Binding-site contacts:
Ligand atom O6 contacts residue PHE118 of chain 41.A at 3.9 Å.
Ligand atom N2 contacts residue ASN259 of chain 41.B at 2.9 Å (h-bond).
Ligand atom O7 contacts residue ASN259 of chain 41.B at 3.0 Å (h-bond).
Ligand atom C3 contacts residue ASN259 of chain 41.B at 3.8 Å.
Ligand atom C1 contacts residue THR116 of chain 41.A at 3.3 Å.
Ligand atom C8 contacts residue ASN259 of chain 41.B at 4.1 Å.
Ligand atom C4 contacts residue ASN259 of chain 41.B at 4.2 Å.
Ligand atom C2 contacts residue ASN259 of chain 41.B at 2.4 Å.
Ligand atom C1 contacts residue ASN259 of chain 41.B at 1.4 Å.
Ligand atom C6 contacts residue THR116 of chain 41.A at 3.5 Å.
Ligand atom O5 contacts residue THR116 of chain 41.A at 2.6 Å (h-bond).
Ligand atom C5 contacts residue ASN259 of chain 41.B at 3.7 Å.
Ligand atom C5 contacts residue THR116 of chain 41.A at 3.5 Å.
Ligand atom O5 contacts residue ASN259 of chain 41.B at 2.4 Å (h-bond).
Ligand atom C6 contacts residue LYS115 of chain 41.A at 3.9 Å.
Ligand atom O6 contacts residue LYS115 of chain 41.A at 4.4 Å.
Ligand atom C7 contacts residue ASN259 of chain 41.B at 3.1 Å.
Ligand atom C6 contacts residue PHE118 of chain 41.A at 4.4 Å (hydrophobic).

Sequence of chain 41.B:
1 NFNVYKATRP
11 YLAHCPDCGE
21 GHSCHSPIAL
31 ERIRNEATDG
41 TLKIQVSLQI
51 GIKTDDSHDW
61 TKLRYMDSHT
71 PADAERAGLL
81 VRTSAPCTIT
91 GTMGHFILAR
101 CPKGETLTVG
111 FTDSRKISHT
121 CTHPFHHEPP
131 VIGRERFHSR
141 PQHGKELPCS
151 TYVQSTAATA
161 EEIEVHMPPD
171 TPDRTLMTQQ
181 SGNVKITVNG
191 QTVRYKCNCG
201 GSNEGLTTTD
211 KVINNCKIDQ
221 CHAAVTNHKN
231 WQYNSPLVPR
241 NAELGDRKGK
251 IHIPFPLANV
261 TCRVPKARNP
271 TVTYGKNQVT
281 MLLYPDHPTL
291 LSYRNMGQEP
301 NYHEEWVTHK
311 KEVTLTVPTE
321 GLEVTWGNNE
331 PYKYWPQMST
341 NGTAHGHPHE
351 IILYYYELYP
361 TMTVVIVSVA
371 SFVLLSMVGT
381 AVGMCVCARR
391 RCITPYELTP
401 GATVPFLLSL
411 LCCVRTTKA

Sequence of chain 41.A:
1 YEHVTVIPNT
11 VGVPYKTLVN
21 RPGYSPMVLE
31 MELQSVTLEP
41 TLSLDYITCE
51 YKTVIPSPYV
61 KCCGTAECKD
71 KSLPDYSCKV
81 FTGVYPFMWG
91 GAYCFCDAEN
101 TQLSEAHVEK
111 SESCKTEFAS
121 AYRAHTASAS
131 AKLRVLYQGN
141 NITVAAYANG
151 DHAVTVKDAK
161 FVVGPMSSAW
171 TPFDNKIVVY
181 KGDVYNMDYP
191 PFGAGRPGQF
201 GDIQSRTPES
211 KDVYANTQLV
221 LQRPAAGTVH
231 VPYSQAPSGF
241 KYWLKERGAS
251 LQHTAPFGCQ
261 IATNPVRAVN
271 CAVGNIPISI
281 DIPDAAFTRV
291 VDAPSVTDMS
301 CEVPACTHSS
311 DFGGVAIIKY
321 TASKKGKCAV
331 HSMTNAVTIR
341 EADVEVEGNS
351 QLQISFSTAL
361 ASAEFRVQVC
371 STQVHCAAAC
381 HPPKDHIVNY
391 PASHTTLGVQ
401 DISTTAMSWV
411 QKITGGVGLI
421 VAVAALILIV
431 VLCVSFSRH

A small-molecule ligand and the protein it binds are described below.
Small molecule (SMILES): CC(=O)N[C@@H]1[C@@H](O)[C@H](O)[C@@H](CO)O[C@H]1O